A small-molecule ligand and the protein it binds are described below.
Small molecule (SMILES): CN(C)CCn1nc(-c2ccccn2)cc1NC(=O)c1nc(C2CC2)ccc1Nc1cncnc1

Sequence of chain 1.B:
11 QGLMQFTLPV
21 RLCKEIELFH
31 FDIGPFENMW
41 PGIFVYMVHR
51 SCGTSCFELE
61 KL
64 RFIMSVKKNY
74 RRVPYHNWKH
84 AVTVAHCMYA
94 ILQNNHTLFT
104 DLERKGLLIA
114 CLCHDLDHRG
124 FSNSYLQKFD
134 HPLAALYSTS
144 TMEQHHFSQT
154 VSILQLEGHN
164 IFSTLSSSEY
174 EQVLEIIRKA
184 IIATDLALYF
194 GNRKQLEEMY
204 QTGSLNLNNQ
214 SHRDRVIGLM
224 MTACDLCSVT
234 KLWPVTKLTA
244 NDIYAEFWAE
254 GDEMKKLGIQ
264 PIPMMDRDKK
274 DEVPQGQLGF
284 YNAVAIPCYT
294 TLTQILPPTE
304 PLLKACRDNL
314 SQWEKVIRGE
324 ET

Binding-site contacts:
Ligand atom N19 contacts residue TYR247 of chain 1.B at 2.8 Å (h-bond).
Ligand atom N5 contacts residue MET267 of chain 1.B at 3.3 Å (h-bond).
Ligand atom C34 contacts residue GLU275 of chain 1.B at 3.6 Å.
Ligand atom C35 contacts residue GLY279 of chain 1.B at 3.7 Å.
Ligand atom C4 contacts residue GLN280 of chain 1.B at 3.7 Å.
Ligand atom C17 contacts residue TYR247 of chain 1.B at 3.7 Å (hydrophobic).
Ligand atom N27 contacts residue MET267 of chain 1.B at 3.5 Å (h-bond).
Ligand atom C17 contacts residue MET267 of chain 1.B at 3.5 Å (hydrophobic).
Ligand atom C30 contacts residue GLY279 of chain 1.B at 3.7 Å.
Ligand atom C26 contacts residue MET267 of chain 1.B at 3.6 Å (hydrophobic).
Ligand atom N3 contacts residue MET267 of chain 1.B at 3.4 Å (h-bond).
Ligand atom N19 contacts residue GLY279 of chain 1.B at 3.6 Å.
Ligand atom C6 contacts residue MET267 of chain 1.B at 3.3 Å (hydrophobic).
Ligand atom C30 contacts residue TYR247 of chain 1.B at 3.5 Å (hydrophobic).
Ligand atom C28 contacts residue GLN280 of chain 1.B at 3.1 Å.
Ligand atom N9 contacts residue PHE283 of chain 1.B at 3.6 Å.
Ligand atom C34 contacts residue MET267 of chain 1.B at 3.7 Å (hydrophobic).
Ligand atom C6 contacts residue GLY279 of chain 1.B at 3.8 Å.
Ligand atom C34 contacts residue GLY279 of chain 1.B at 3.8 Å.
Ligand atom C25 contacts residue SER231 of chain 1.B at 3.8 Å.
Ligand atom C25 contacts residue THR239 of chain 1.B at 3.2 Å.
Ligand atom C32 contacts residue LEU189 of chain 1.B at 3.4 Å (hydrophobic).
Ligand atom C4 contacts residue TYR247 of chain 1.B at 3.4 Å (hydrophobic).
Ligand atom N20 contacts residue THR239 of chain 1.B at 3.3 Å (h-bond).
Ligand atom N5 contacts residue PHE283 of chain 1.B at 3.7 Å.
Ligand atom C17 contacts residue GLY279 of chain 1.B at 3.6 Å.
Ligand atom C32 contacts residue PHE283 of chain 1.B at 3.7 Å (hydrophobic).
Ligand atom N21 contacts residue THR242 of chain 1.B at 3.5 Å.
Ligand atom N19 contacts residue MET267 of chain 1.B at 3.6 Å.
Ligand atom C31 contacts residue MET267 of chain 1.B at 3.7 Å (hydrophobic).
Ligand atom C16 contacts residue PHE283 of chain 1.B at 3.2 Å (hydrophobic).
Ligand atom N21 contacts residue SER231 of chain 1.B at 3.4 Å.
Ligand atom C4 contacts residue MET267 of chain 1.B at 3.4 Å (hydrophobic).
Ligand atom C25 contacts residue ALA243 of chain 1.B at 3.7 Å (hydrophobic).
Ligand atom C1 contacts residue MET267 of chain 1.B at 3.4 Å (hydrophobic).
Ligand atom C31 contacts residue GLY279 of chain 1.B at 3.6 Å.
Ligand atom N13 contacts residue GLN280 of chain 1.B at 3.8 Å.
Ligand atom O18 contacts residue GLN280 of chain 1.B at 2.6 Å (h-bond).
Ligand atom C30 contacts residue MET267 of chain 1.B at 3.5 Å (hydrophobic).
Ligand atom C33 contacts residue MET267 of chain 1.B at 3.1 Å (hydrophobic).